Sequence of chain 1.A:
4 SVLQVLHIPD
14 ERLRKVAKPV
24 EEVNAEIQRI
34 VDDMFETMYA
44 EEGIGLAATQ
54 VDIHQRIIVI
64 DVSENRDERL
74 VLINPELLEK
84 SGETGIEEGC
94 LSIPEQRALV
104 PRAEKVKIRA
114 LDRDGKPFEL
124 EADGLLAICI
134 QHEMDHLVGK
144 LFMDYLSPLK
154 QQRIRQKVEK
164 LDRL

Binding-site contacts:
Ligand atom C8 contacts residue GLU136 of chain 1.A at 2.8 Å.
Ligand atom C7 contacts residue LEU94 of chain 1.A at 3.8 Å (hydrophobic).
Ligand atom C4 contacts residue GLY92 of chain 1.A at 3.8 Å.
Ligand atom C8 contacts residue ZN1 of chain 1.C at 2.9 Å.
Ligand atom O1 contacts residue CYS93 of chain 1.A at 3.0 Å (h-bond).
Ligand atom C8 contacts residue GLY48 of chain 1.A at 3.2 Å.
Ligand atom C3 contacts residue CYS132 of chain 1.A at 3.8 Å (hydrophobic).
Ligand atom C18 contacts residue GLU45 of chain 1.A at 3.7 Å.
Ligand atom C8 contacts residue GLN53 of chain 1.A at 3.2 Å.
Ligand atom C5 contacts residue GLU136 of chain 1.A at 3.4 Å.
Ligand atom O1 contacts residue GLN53 of chain 1.A at 3.2 Å (h-bond).
Ligand atom C3 contacts residue HIS135 of chain 1.A at 3.9 Å.
Ligand atom N1 contacts residue HIS135 of chain 1.A at 3.8 Å.
Ligand atom N1 contacts residue LEU94 of chain 1.A at 3.7 Å.
Ligand atom O2 contacts residue HIS135 of chain 1.A at 3.2 Å (h-bond).
Ligand atom O3 contacts residue GLY46 of chain 1.A at 3.3 Å.
Ligand atom O2 contacts residue GLN53 of chain 1.A at 2.9 Å (h-bond).
Ligand atom O2 contacts residue GLU136 of chain 1.A at 2.8 Å (salt-bridge).
Ligand atom C19 contacts residue GLY92 of chain 1.A at 3.9 Å.
Ligand atom N2 contacts residue GLY92 of chain 1.A at 3.6 Å (h-bond).
Ligand atom C2 contacts residue ILE131 of chain 1.A at 4.0 Å (hydrophobic).
Ligand atom C18 contacts residue LEU94 of chain 1.A at 3.6 Å (hydrophobic).
Ligand atom O4 contacts residue GLY92 of chain 1.A at 3.1 Å (h-bond).
Ligand atom O1 contacts residue HIS135 of chain 1.A at 3.5 Å (h-bond).
Ligand atom O1 contacts residue HIS139 of chain 1.A at 3.9 Å.
Ligand atom O1 contacts residue ZN1 of chain 1.C at 2.1 Å.
Ligand atom C19 contacts residue CYS93 of chain 1.A at 3.8 Å (hydrophobic).
Ligand atom C2 contacts residue HIS135 of chain 1.A at 4.0 Å.
Ligand atom O2 contacts residue HIS139 of chain 1.A at 2.9 Å (h-bond).
Ligand atom C7 contacts residue GLY48 of chain 1.A at 3.2 Å.
Ligand atom N1 contacts residue GLN53 of chain 1.A at 3.8 Å.
Ligand atom O3 contacts residue ILE47 of chain 1.A at 2.9 Å (h-bond).
Ligand atom N1 contacts residue GLY48 of chain 1.A at 3.5 Å (h-bond).
Ligand atom N1 contacts residue ZN1 of chain 1.C at 2.9 Å.
Ligand atom N1 contacts residue GLU136 of chain 1.A at 3.8 Å.
Ligand atom C8 contacts residue HIS135 of chain 1.A at 3.7 Å.
Ligand atom O2 contacts residue ZN1 of chain 1.C at 2.1 Å.
Ligand atom C6 contacts residue GLY92 of chain 1.A at 3.7 Å.
Ligand atom O1 contacts residue LEU94 of chain 1.A at 2.8 Å (h-bond).
Ligand atom C8 contacts residue HIS139 of chain 1.A at 4.0 Å.

The protein below binds the small molecule below.
Small molecule (SMILES): CCCCC[C@H](CN(O)C=O)C(=O)N[C@H](C(=O)N1CCCC1CS)C(C)C